Sequence of chain 1.A:
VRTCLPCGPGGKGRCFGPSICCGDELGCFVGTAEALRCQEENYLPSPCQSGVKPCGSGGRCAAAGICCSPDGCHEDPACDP

The small molecule below binds the protein below.
Small molecule (SMILES): N[C@@H](Cc1ccc(O)cc1)C(=O)O

Binding-site contacts:
Ligand atom OH contacts residue GLU41 of chain 1.A at 3.6 Å.
Ligand atom C contacts residue PHE1 of chain 1.F at 3.2 Å (hydrophobic).
Ligand atom CE2 contacts residue CYS48 of chain 1.A at 4.0 Å (hydrophobic).
Ligand atom CE2 contacts residue PHE16 of chain 1.A at 3.8 Å (hydrophobic).
Ligand atom CZ contacts residue CYS15 of chain 1.A at 3.9 Å (hydrophobic).
Ligand atom CD2 contacts residue CYS48 of chain 1.A at 3.7 Å (hydrophobic).
Ligand atom CD2 contacts residue GLY17 of chain 1.A at 3.8 Å.
Ligand atom N contacts residue PHE1 of chain 1.F at 1.3 Å.
Ligand atom CE1 contacts residue CYS38 of chain 1.A at 3.5 Å (hydrophobic).
Ligand atom OH contacts residue PRO18 of chain 1.A at 3.8 Å.
Ligand atom OH contacts residue CYS15 of chain 1.A at 3.1 Å.
Ligand atom CZ contacts residue PRO18 of chain 1.A at 3.6 Å (hydrophobic).
Ligand atom CD1 contacts residue ASN42 of chain 1.A at 3.8 Å.
Ligand atom C contacts residue CYS48 of chain 1.A at 3.9 Å (hydrophobic).
Ligand atom CE1 contacts residue ASN42 of chain 1.A at 3.8 Å.
Ligand atom OXT contacts residue PHE1 of chain 1.F at 3.5 Å.
Ligand atom CD1 contacts residue GLU41 of chain 1.A at 4.1 Å.
Ligand atom CE1 contacts residue GLU41 of chain 1.A at 3.5 Å.
Ligand atom OH contacts residue CYS38 of chain 1.A at 2.6 Å (h-bond).
Ligand atom CZ contacts residue GLY17 of chain 1.A at 3.2 Å.
Ligand atom CE1 contacts residue GLY17 of chain 1.A at 3.3 Å.
Ligand atom OH contacts residue GLY17 of chain 1.A at 2.9 Å (h-bond).
Ligand atom CE1 contacts residue PRO18 of chain 1.A at 3.1 Å (hydrophobic).
Ligand atom CZ contacts residue CYS38 of chain 1.A at 3.5 Å (hydrophobic).
Ligand atom CD1 contacts residue PRO18 of chain 1.A at 3.5 Å (hydrophobic).
Ligand atom CD1 contacts residue GLY17 of chain 1.A at 3.9 Å.
Ligand atom CE2 contacts residue CYS4 of chain 1.A at 3.7 Å (hydrophobic).
Ligand atom CE2 contacts residue GLY17 of chain 1.A at 3.4 Å.
Ligand atom O contacts residue CYS48 of chain 1.A at 2.9 Å (h-bond).
Ligand atom CB contacts residue PHE1 of chain 1.F at 3.7 Å (hydrophobic).
Ligand atom CE2 contacts residue GLU41 of chain 1.A at 3.7 Å.
Ligand atom CG contacts residue PHE1 of chain 1.F at 4.0 Å (hydrophobic).
Ligand atom CZ contacts residue GLU41 of chain 1.A at 3.5 Å.
Ligand atom CA contacts residue PHE1 of chain 1.F at 2.4 Å (hydrophobic).
Ligand atom O contacts residue PHE1 of chain 1.F at 3.3 Å (h-bond).
Ligand atom CG contacts residue GLY17 of chain 1.A at 4.0 Å.
Ligand atom CE2 contacts residue CYS15 of chain 1.A at 3.8 Å (hydrophobic).
Ligand atom CD2 contacts residue CYS4 of chain 1.A at 3.6 Å (hydrophobic).
Ligand atom CA contacts residue CYS48 of chain 1.A at 4.0 Å (hydrophobic).
Ligand atom CD2 contacts residue PHE16 of chain 1.A at 3.9 Å (hydrophobic).